Sequence of chain 2.A:
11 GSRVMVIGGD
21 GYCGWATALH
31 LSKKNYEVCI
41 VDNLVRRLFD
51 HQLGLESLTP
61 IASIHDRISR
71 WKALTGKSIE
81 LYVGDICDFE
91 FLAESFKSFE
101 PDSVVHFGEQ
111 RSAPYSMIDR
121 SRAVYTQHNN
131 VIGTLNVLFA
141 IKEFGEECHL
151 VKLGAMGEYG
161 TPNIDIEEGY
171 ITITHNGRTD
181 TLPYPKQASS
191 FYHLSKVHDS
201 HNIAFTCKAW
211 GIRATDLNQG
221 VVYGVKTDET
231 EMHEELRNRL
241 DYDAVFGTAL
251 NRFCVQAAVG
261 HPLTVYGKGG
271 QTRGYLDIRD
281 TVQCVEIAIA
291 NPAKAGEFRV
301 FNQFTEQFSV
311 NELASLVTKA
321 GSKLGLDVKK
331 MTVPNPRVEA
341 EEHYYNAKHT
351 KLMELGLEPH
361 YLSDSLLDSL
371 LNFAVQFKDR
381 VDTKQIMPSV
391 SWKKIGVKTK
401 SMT

Binding-site contacts:
Ligand atom C4 contacts residue ARG252 of chain 2.A at 3.6 Å.
Ligand atom O2 contacts residue VAL310 of chain 2.A at 3.5 Å.
Ligand atom O3C contacts residue ARG273 of chain 2.A at 3.4 Å (salt-bridge).
Ligand atom O3' contacts residue TYR192 of chain 2.A at 3.0 Å (h-bond).
Ligand atom O1A contacts residue ARG337 of chain 2.A at 2.8 Å (salt-bridge).
Ligand atom O2C contacts residue ARG337 of chain 2.A at 3.5 Å.
Ligand atom O3' contacts residue NAD1 of chain 2.D at 2.9 Å (h-bond).
Ligand atom O3C contacts residue GLN271 of chain 2.A at 3.3 Å.
Ligand atom O2A contacts residue THR248 of chain 2.A at 3.2 Å.
Ligand atom C4 contacts residue TYR266 of chain 2.A at 3.3 Å (hydrophobic).
Ligand atom O2C contacts residue GLU339 of chain 2.A at 2.7 Å (salt-bridge).
Ligand atom C4' contacts residue NAD1 of chain 2.D at 3.4 Å.
Ligand atom O2 contacts residue TYR266 of chain 2.A at 3.0 Å (h-bond).
Ligand atom C4 contacts residue THR264 of chain 2.A at 3.5 Å.
Ligand atom N3 contacts residue TYR266 of chain 2.A at 3.5 Å.
Ligand atom O5C contacts residue ARG337 of chain 2.A at 3.6 Å.
Ligand atom C3C contacts residue GLU339 of chain 2.A at 3.5 Å.
Ligand atom N1 contacts residue TYR266 of chain 2.A at 3.5 Å.
Ligand atom C3' contacts residue ARG111 of chain 2.A at 3.4 Å.
Ligand atom N3 contacts residue THR264 of chain 2.A at 2.8 Å (h-bond).
Ligand atom C4' contacts residue TYR192 of chain 2.A at 3.6 Å (hydrophobic).
Ligand atom O6' contacts residue MET156 of chain 2.A at 3.5 Å (h-bond).
Ligand atom O1B contacts residue ARG337 of chain 2.A at 2.8 Å (salt-bridge).
Ligand atom O5' contacts residue VAL221 of chain 2.A at 3.6 Å.
Ligand atom C6' contacts residue GLN219 of chain 2.A at 3.4 Å.
Ligand atom O4 contacts residue THR264 of chain 2.A at 2.9 Å (h-bond).
Ligand atom O3' contacts residue ARG111 of chain 2.A at 2.7 Å (salt-bridge).
Ligand atom O4' contacts residue ALA155 of chain 2.A at 3.2 Å.
Ligand atom O2A contacts residue ALA249 of chain 2.A at 2.7 Å (h-bond).
Ligand atom C2 contacts residue TYR266 of chain 2.A at 3.3 Å (hydrophobic).
Ligand atom C3' contacts residue TYR192 of chain 2.A at 3.5 Å (hydrophobic).
Ligand atom O6' contacts residue GLY157 of chain 2.A at 3.2 Å (h-bond).
Ligand atom O2C contacts residue TYR266 of chain 2.A at 3.4 Å.
Ligand atom C5 contacts residue TYR266 of chain 2.A at 3.6 Å (hydrophobic).
Ligand atom O3C contacts residue GLU339 of chain 2.A at 2.7 Å (salt-bridge).
Ligand atom O4 contacts residue TYR266 of chain 2.A at 3.4 Å (h-bond).
Ligand atom O4C contacts residue VAL310 of chain 2.A at 3.6 Å.
Ligand atom O4' contacts residue TYR192 of chain 2.A at 2.6 Å (h-bond).
Ligand atom O2' contacts residue ARG111 of chain 2.A at 3.0 Å (salt-bridge).
Ligand atom O4 contacts residue ARG252 of chain 2.A at 2.8 Å (salt-bridge).

A protein and the small-molecule ligand that binds it are described below.
Small molecule (SMILES): O=c1ccn([C@@H]2O[C@H](CO[P](=O)(O)O[P](=O)(O)O[C@H]3O[C@H](CO)[C@@H](O)[C@H](O)[C@H]3O)[C@@H](O)[C@H]2O)c(=O)[nH]1